Sequence of chain 1.B:
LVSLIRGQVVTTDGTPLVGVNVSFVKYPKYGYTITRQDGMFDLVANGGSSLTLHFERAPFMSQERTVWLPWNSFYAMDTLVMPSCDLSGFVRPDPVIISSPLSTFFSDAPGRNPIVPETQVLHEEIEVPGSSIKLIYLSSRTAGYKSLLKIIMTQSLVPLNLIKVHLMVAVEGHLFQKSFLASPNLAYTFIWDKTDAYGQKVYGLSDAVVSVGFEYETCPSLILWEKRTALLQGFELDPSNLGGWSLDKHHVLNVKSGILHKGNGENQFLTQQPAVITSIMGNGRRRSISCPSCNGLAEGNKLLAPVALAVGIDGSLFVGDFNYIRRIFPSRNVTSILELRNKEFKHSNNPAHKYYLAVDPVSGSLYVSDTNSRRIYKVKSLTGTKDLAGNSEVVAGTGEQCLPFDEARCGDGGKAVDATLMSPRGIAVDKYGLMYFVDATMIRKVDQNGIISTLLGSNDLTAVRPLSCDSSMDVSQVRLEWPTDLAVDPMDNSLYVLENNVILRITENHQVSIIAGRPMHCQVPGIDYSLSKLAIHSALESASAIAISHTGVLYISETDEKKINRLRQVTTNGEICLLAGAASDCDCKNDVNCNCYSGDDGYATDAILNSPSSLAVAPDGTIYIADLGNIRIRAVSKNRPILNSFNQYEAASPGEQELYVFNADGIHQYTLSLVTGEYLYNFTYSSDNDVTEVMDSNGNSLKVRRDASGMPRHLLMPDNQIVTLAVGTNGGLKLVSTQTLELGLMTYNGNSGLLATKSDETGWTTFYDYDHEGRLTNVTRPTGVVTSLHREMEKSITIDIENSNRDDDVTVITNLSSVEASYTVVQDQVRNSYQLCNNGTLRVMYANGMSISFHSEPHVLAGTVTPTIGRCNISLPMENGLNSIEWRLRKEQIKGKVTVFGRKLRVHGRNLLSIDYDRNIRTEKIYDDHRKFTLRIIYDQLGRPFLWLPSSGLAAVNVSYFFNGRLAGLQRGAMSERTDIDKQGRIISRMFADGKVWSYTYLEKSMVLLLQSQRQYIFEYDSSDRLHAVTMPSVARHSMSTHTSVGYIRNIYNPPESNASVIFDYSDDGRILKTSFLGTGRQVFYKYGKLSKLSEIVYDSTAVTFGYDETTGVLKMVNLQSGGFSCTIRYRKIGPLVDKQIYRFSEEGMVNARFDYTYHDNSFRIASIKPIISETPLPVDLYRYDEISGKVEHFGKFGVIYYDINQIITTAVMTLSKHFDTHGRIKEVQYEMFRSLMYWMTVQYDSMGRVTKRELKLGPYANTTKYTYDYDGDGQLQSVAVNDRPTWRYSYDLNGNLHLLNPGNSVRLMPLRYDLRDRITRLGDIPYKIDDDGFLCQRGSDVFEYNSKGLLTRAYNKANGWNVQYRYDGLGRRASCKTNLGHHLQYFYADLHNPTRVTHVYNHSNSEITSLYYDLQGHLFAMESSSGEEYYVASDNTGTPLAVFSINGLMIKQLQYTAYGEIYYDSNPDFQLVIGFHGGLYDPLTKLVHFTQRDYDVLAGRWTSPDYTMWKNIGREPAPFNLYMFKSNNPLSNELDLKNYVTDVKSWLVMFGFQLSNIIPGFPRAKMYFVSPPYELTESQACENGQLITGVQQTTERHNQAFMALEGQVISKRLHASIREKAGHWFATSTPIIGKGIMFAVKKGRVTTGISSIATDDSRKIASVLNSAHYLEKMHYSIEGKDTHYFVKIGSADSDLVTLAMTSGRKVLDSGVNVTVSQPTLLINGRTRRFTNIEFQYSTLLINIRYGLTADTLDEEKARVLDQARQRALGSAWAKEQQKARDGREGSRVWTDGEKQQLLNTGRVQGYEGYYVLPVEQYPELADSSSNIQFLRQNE

This small molecule binds to this protein.
Small molecule (SMILES): CC(=O)N[C@@H]1[C@@H](O)[C@H](O)[C@@H](CO)O[C@H]1O

Binding-site contacts:
Ligand atom N2 contacts residue ASN343 of chain 1.B at 3.0 Å (h-bond).
Ligand atom C8 contacts residue SER341 of chain 1.B at 3.4 Å.
Ligand atom O6 contacts residue GLY306 of chain 1.B at 3.4 Å.
Ligand atom C2 contacts residue ASN343 of chain 1.B at 2.5 Å.
Ligand atom O5 contacts residue LEU307 of chain 1.B at 3.9 Å.
Ligand atom C5 contacts residue GLY306 of chain 1.B at 4.4 Å.
Ligand atom C1 contacts residue GLY306 of chain 1.B at 4.4 Å.
Ligand atom C8 contacts residue ASN343 of chain 1.B at 3.7 Å.
Ligand atom O6 contacts residue LEU307 of chain 1.B at 3.3 Å (h-bond).
Ligand atom O7 contacts residue ASN343 of chain 1.B at 4.0 Å.
Ligand atom O5 contacts residue ASN343 of chain 1.B at 2.3 Å (h-bond).
Ligand atom C1 contacts residue ASN343 of chain 1.B at 1.4 Å.
Ligand atom C5 contacts residue ASN343 of chain 1.B at 3.6 Å.
Ligand atom C7 contacts residue ASN343 of chain 1.B at 3.3 Å.
Ligand atom C3 contacts residue ASN343 of chain 1.B at 3.8 Å.
Ligand atom C6 contacts residue GLY306 of chain 1.B at 3.8 Å.
Ligand atom C4 contacts residue ASN343 of chain 1.B at 4.2 Å.
Ligand atom C6 contacts residue LEU307 of chain 1.B at 4.3 Å (hydrophobic).
Ligand atom O5 contacts residue GLY306 of chain 1.B at 3.6 Å.